The small molecule below binds the protein below.
Small molecule (SMILES): Oc1cc(Cl)ccc1Oc1ccc(Cl)cc1Cl

Sequence of chain 1.B:
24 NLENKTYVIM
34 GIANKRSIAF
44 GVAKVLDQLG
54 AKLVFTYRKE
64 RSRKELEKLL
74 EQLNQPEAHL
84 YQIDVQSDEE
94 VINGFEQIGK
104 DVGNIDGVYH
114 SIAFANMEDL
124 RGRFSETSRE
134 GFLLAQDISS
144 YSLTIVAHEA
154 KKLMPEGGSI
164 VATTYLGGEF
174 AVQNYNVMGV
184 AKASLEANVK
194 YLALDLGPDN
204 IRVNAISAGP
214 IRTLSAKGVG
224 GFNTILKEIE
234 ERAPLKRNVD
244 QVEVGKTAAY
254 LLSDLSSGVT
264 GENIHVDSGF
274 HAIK

Binding-site contacts:
Ligand atom CL14 contacts residue NAP1 of chain 1.G at 3.8 Å.
Ligand atom C1 contacts residue TYR168 of chain 1.B at 3.7 Å (hydrophobic).
Ligand atom CL14 contacts residue PRO213 of chain 1.B at 4.0 Å.
Ligand atom C6 contacts residue NAP1 of chain 1.G at 3.5 Å.
Ligand atom CL15 contacts residue MET181 of chain 1.B at 4.0 Å.
Ligand atom O7 contacts residue NAP1 of chain 1.G at 3.2 Å.
Ligand atom C12 contacts residue MET181 of chain 1.B at 3.5 Å (hydrophobic).
Ligand atom C4 contacts residue VAL222 of chain 1.B at 4.1 Å (hydrophobic).
Ligand atom C2 contacts residue NAP1 of chain 1.G at 3.5 Å.
Ligand atom O17 contacts residue LYS185 of chain 1.B at 4.1 Å.
Ligand atom C9 contacts residue SER218 of chain 1.B at 3.2 Å.
Ligand atom C4 contacts residue NAP1 of chain 1.G at 3.5 Å.
Ligand atom C1 contacts residue NAP1 of chain 1.G at 3.5 Å.
Ligand atom CL16 contacts residue SER218 of chain 1.B at 2.9 Å.
Ligand atom CL15 contacts residue ALA118 of chain 1.B at 3.2 Å.
Ligand atom C4 contacts residue ALA219 of chain 1.B at 3.9 Å (hydrophobic).
Ligand atom C6 contacts residue TYR178 of chain 1.B at 3.2 Å (hydrophobic).
Ligand atom O17 contacts residue TYR168 of chain 1.B at 3.9 Å.
Ligand atom O17 contacts residue TYR178 of chain 1.B at 2.3 Å (h-bond).
Ligand atom CL14 contacts residue PHE225 of chain 1.B at 3.9 Å.
Ligand atom C3 contacts residue NAP1 of chain 1.G at 3.2 Å.
Ligand atom C11 contacts residue MET181 of chain 1.B at 3.6 Å (hydrophobic).
Ligand atom C13 contacts residue VAL222 of chain 1.B at 3.9 Å (hydrophobic).
Ligand atom CL15 contacts residue PHE117 of chain 1.B at 4.0 Å.
Ligand atom CL14 contacts residue TYR168 of chain 1.B at 3.6 Å.
Ligand atom C3 contacts residue VAL222 of chain 1.B at 3.9 Å (hydrophobic).
Ligand atom C3 contacts residue ALA219 of chain 1.B at 4.0 Å (hydrophobic).
Ligand atom C11 contacts residue LEU123 of chain 1.B at 4.1 Å (hydrophobic).
Ligand atom C5 contacts residue NAP1 of chain 1.G at 3.5 Å.
Ligand atom C12 contacts residue LEU123 of chain 1.B at 3.9 Å (hydrophobic).
Ligand atom C13 contacts residue MET181 of chain 1.B at 4.1 Å (hydrophobic).
Ligand atom CL16 contacts residue NAP1 of chain 1.G at 3.5 Å.
Ligand atom C8 contacts residue SER218 of chain 1.B at 3.9 Å.
Ligand atom CL15 contacts residue LEU123 of chain 1.B at 3.2 Å.
Ligand atom O17 contacts residue NAP1 of chain 1.G at 2.8 Å (h-bond).
Ligand atom C8 contacts residue NAP1 of chain 1.G at 3.9 Å.
Ligand atom C10 contacts residue ALA116 of chain 1.B at 3.9 Å (hydrophobic).
Ligand atom CL16 contacts residue ALA116 of chain 1.B at 4.0 Å.
Ligand atom C10 contacts residue SER218 of chain 1.B at 3.6 Å.
Ligand atom C1 contacts residue TYR178 of chain 1.B at 3.5 Å (hydrophobic).